Binding-site contacts:
Ligand atom C8 contacts residue HIS655 of chain 1.C at 3.2 Å.
Ligand atom C1 contacts residue ASN657 of chain 1.C at 1.6 Å.
Ligand atom C5 contacts residue ASN657 of chain 1.C at 3.8 Å.
Ligand atom C2 contacts residue ASN657 of chain 1.C at 2.7 Å.
Ligand atom O7 contacts residue ASN657 of chain 1.C at 3.8 Å.
Ligand atom C8 contacts residue ASN657 of chain 1.C at 3.4 Å.
Ligand atom C3 contacts residue ASN657 of chain 1.C at 4.0 Å.
Ligand atom C7 contacts residue ASN657 of chain 1.C at 3.0 Å.
Ligand atom O5 contacts residue ASN657 of chain 1.C at 2.5 Å (h-bond).
Ligand atom C4 contacts residue ASN657 of chain 1.C at 4.4 Å.
Ligand atom N2 contacts residue ASN657 of chain 1.C at 2.7 Å (h-bond).

A protein and the small-molecule ligand that binds it are described below.
Small molecule (SMILES): CC(=O)N[C@@H]1[C@@H](O)[C@H](O)[C@@H](CO)O[C@H]1O

Sequence of chain 1.C:
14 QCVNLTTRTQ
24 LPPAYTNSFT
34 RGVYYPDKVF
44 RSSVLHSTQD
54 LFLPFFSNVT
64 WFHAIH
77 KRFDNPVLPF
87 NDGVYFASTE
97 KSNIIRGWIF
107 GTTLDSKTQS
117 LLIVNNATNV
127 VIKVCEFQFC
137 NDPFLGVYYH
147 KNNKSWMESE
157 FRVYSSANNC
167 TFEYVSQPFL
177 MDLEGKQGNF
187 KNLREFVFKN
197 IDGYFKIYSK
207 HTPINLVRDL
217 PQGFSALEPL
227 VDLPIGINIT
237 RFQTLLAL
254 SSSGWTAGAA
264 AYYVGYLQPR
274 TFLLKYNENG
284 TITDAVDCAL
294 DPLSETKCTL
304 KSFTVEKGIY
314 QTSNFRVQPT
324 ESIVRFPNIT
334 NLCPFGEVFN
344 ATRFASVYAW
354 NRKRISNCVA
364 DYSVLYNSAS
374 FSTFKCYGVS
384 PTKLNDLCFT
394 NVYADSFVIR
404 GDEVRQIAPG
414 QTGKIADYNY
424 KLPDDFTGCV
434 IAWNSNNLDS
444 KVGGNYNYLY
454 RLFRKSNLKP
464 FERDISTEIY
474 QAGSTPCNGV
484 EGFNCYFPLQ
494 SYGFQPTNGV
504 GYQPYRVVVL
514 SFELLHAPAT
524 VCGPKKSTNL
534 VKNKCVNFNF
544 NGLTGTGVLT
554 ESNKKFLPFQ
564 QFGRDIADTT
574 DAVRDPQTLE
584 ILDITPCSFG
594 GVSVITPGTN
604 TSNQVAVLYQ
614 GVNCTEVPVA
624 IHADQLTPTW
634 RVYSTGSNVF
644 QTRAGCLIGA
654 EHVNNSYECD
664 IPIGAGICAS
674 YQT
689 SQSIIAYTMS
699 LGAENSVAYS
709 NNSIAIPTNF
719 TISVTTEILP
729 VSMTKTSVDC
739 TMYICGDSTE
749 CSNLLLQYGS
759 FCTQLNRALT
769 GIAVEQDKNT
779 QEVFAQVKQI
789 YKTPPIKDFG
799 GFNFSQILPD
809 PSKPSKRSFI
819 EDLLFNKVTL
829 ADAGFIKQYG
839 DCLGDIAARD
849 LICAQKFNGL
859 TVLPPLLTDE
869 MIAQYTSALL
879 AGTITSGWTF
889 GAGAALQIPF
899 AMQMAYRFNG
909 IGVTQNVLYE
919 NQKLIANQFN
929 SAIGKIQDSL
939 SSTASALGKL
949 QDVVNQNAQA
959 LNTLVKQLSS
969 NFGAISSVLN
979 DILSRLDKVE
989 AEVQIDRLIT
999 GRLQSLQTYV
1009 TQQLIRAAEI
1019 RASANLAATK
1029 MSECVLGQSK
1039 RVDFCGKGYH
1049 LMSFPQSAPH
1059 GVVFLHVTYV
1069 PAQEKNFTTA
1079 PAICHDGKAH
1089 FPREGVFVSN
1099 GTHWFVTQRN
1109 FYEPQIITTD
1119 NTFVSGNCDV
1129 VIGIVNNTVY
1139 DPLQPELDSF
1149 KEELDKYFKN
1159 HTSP